Sequence of chain 1.V:
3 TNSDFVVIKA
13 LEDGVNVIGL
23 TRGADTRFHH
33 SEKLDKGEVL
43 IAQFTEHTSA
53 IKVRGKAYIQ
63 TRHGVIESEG

Binding-site contacts:
Ligand atom CZ3 contacts residue GLY21 of chain 1.U at 3.8 Å.
Ligand atom C contacts residue GLY25 of chain 1.V at 3.7 Å.
Ligand atom CZ2 contacts residue ILE53 of chain 1.U at 3.9 Å (hydrophobic).
Ligand atom O contacts residue ARG24 of chain 1.V at 3.9 Å.
Ligand atom O contacts residue SER51 of chain 1.V at 3.0 Å (h-bond).
Ligand atom CB contacts residue THR28 of chain 1.V at 3.8 Å.
Ligand atom CE3 contacts residue HIS32 of chain 1.U at 4.0 Å.
Ligand atom CH2 contacts residue GLY21 of chain 1.U at 3.7 Å.
Ligand atom CA contacts residue THR28 of chain 1.V at 3.4 Å.
Ligand atom O contacts residue THR47 of chain 1.U at 3.3 Å (h-bond).
Ligand atom CE2 contacts residue ALA44 of chain 1.U at 3.9 Å (hydrophobic).
Ligand atom OXT contacts residue THR50 of chain 1.U at 3.0 Å (h-bond).
Ligand atom CB contacts residue THR23 of chain 1.V at 3.6 Å.
Ligand atom OXT contacts residue THR47 of chain 1.U at 2.7 Å (h-bond).
Ligand atom C contacts residue SER51 of chain 1.V at 3.7 Å.
Ligand atom C contacts residue THR47 of chain 1.U at 3.5 Å.
Ligand atom O contacts residue GLY25 of chain 1.V at 3.4 Å (h-bond).
Ligand atom CD1 contacts residue SER51 of chain 1.V at 3.4 Å.
Ligand atom N contacts residue ASP27 of chain 1.V at 2.8 Å (salt-bridge).
Ligand atom N contacts residue THR28 of chain 1.V at 3.0 Å (h-bond).
Ligand atom CB contacts residue SER51 of chain 1.V at 3.4 Å.
Ligand atom CA contacts residue GLY25 of chain 1.V at 3.8 Å.
Ligand atom N contacts residue GLY25 of chain 1.V at 3.1 Å (h-bond).
Ligand atom NE1 contacts residue GLN45 of chain 1.U at 2.9 Å (h-bond).
Ligand atom CD1 contacts residue ALA52 of chain 1.V at 4.0 Å (hydrophobic).
Ligand atom CA contacts residue THR23 of chain 1.V at 3.7 Å.
Ligand atom NE1 contacts residue ALA44 of chain 1.U at 3.7 Å.
Ligand atom OXT contacts residue HIS31 of chain 1.U at 3.7 Å.
Ligand atom N contacts residue ARG24 of chain 1.V at 4.0 Å.
Ligand atom CZ2 contacts residue THR50 of chain 1.U at 3.8 Å.
Ligand atom CD1 contacts residue GLN45 of chain 1.U at 3.8 Å.
Ligand atom OXT contacts residue HIS49 of chain 1.U at 3.8 Å.
Ligand atom N contacts residue THR23 of chain 1.V at 2.9 Å (h-bond).
Ligand atom CZ2 contacts residue ALA44 of chain 1.U at 3.8 Å (hydrophobic).
Ligand atom CD1 contacts residue THR47 of chain 1.U at 3.9 Å.
Ligand atom CA contacts residue SER51 of chain 1.V at 4.0 Å.
Ligand atom CG contacts residue SER51 of chain 1.V at 3.8 Å.
Ligand atom CA contacts residue HIS31 of chain 1.U at 4.0 Å.
Ligand atom CE2 contacts residue GLN45 of chain 1.U at 3.9 Å.
Ligand atom CE2 contacts residue THR50 of chain 1.U at 4.0 Å.

This small molecule binds to this protein.
Small molecule (SMILES): N[C@@H](Cc1c[nH]c2ccccc12)C(=O)O

Sequence of chain 1.U:
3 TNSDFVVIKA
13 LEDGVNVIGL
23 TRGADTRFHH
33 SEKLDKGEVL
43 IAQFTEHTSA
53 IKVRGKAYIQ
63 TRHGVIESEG